Binding-site contacts:
Ligand atom CMC contacts residue ILE74 of chain 1.A at 3.5 Å (hydrophobic).
Ligand atom CMD contacts residue GLY54 of chain 1.B at 3.5 Å.
Ligand atom C4B contacts residue THR133 of chain 1.B at 3.3 Å.
Ligand atom CBD contacts residue CYS57 of chain 1.B at 2.8 Å (hydrophobic).
Ligand atom CBD contacts residue LYS65 of chain 1.A at 3.5 Å.
Ligand atom NC contacts residue ASP50 of chain 1.B at 2.9 Å (salt-bridge).
Ligand atom OD contacts residue CYS57 of chain 1.B at 3.4 Å (h-bond).
Ligand atom C4B contacts residue VAL71 of chain 1.A at 3.6 Å (hydrophobic).
Ligand atom CAA contacts residue CYS46 of chain 1.B at 2.8 Å (hydrophobic).
Ligand atom NB contacts residue THR133 of chain 1.B at 3.5 Å (h-bond).
Ligand atom C4D contacts residue THR67 of chain 1.A at 3.5 Å.
Ligand atom C3D contacts residue THR67 of chain 1.A at 3.6 Å.
Ligand atom OA contacts residue GLN143 of chain 1.B at 3.5 Å (h-bond).
Ligand atom CBA contacts residue CYS46 of chain 1.B at 1.6 Å (hydrophobic).
Ligand atom CAB contacts residue ALA132 of chain 1.B at 3.6 Å (hydrophobic).
Ligand atom CMA contacts residue AX91 of chain 1.M at 3.6 Å.
Ligand atom OD contacts residue GLN73 of chain 1.A at 3.5 Å.
Ligand atom CMD contacts residue SER53 of chain 1.B at 3.4 Å.
Ligand atom C3B contacts residue THR133 of chain 1.B at 3.5 Å.
Ligand atom CAD contacts residue CYS57 of chain 1.B at 1.8 Å (hydrophobic).
Ligand atom C2B contacts residue THR133 of chain 1.B at 3.7 Å.
Ligand atom ND contacts residue PRO72 of chain 1.A at 3.0 Å (h-bond).
Ligand atom C1B contacts residue ASP50 of chain 1.B at 3.7 Å.
Ligand atom C3D contacts residue CYS57 of chain 1.B at 2.8 Å (hydrophobic).
Ligand atom CBD contacts residue THR67 of chain 1.A at 3.7 Å.
Ligand atom OD contacts residue ILE74 of chain 1.A at 2.8 Å (h-bond).
Ligand atom O2C contacts residue ALA132 of chain 1.B at 3.6 Å.
Ligand atom C3A contacts residue CYS46 of chain 1.B at 3.4 Å (hydrophobic).
Ligand atom CGC contacts residue ALA132 of chain 1.B at 3.5 Å (hydrophobic).
Ligand atom CAC contacts residue PRO72 of chain 1.A at 3.4 Å (hydrophobic).
Ligand atom NB contacts residue ASP50 of chain 1.B at 2.8 Å (salt-bridge).
Ligand atom CHA contacts residue ASP50 of chain 1.B at 3.6 Å.
Ligand atom OA contacts residue GLN144 of chain 1.B at 2.9 Å (h-bond).
Ligand atom NB contacts residue VAL71 of chain 1.A at 3.5 Å.
Ligand atom C2D contacts residue GLY54 of chain 1.B at 3.7 Å.
Ligand atom CAA contacts residue ASP50 of chain 1.B at 3.7 Å.
Ligand atom C4D contacts residue CYS57 of chain 1.B at 3.4 Å (hydrophobic).
Ligand atom OD contacts residue SER75 of chain 1.A at 3.4 Å (h-bond).
Ligand atom ND contacts residue THR67 of chain 1.A at 3.6 Å.
Ligand atom CBD contacts residue ALA66 of chain 1.A at 3.6 Å (hydrophobic).

A small-molecule ligand and the protein it binds are described below.
Small molecule (SMILES): CCC1=C(C)[C@@H](CC2=N/C(=C\c3[nH]c(/C=C4\NC(=O)C(C)=C4CC)c(C)c3CCC(=O)O)C(CCC(=O)O)=C2C)NC1=O

Sequence of chain 1.D:
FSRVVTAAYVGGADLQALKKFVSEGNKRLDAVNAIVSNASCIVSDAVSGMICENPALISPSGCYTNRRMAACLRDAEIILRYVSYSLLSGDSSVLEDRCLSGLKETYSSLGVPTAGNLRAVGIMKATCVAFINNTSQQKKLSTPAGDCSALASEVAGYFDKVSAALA

Sequence of chain 1.A:
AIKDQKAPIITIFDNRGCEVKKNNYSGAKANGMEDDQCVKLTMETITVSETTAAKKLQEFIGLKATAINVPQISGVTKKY

Sequence of chain 1.B:
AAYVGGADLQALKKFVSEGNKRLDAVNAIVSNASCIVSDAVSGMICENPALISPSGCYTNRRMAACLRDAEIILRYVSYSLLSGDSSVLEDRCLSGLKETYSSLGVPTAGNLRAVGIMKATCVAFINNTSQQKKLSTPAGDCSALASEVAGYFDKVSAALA